A protein and the small-molecule ligand that binds it are described below.
Small molecule (SMILES): Nc1ccn([C@@H]2O[C@H](CO)[C@@H](O)C2(F)F)c(=O)n1

Sequence of chain 1.A:
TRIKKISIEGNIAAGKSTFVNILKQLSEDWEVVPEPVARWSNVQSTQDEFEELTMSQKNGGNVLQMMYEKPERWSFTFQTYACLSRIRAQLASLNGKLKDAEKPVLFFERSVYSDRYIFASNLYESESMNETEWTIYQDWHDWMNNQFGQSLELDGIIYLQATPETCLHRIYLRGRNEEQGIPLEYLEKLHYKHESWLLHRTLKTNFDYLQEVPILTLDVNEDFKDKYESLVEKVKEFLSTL

Binding-site contacts:
Ligand atom C5' contacts residue VAL75 of chain 1.A at 3.8 Å (hydrophobic).
Ligand atom C5 contacts residue GLU73 of chain 1.A at 3.7 Å.
Ligand atom C2' contacts residue TYR106 of chain 1.A at 3.7 Å (hydrophobic).
Ligand atom N4 contacts residue ASP153 of chain 1.A at 2.8 Å (salt-bridge).
Ligand atom F2 contacts residue PHE157 of chain 1.A at 3.5 Å.
Ligand atom C6 contacts residue TRP78 of chain 1.A at 3.8 Å (hydrophobic).
Ligand atom C2 contacts residue PHE116 of chain 1.A at 3.5 Å (hydrophobic).
Ligand atom C3' contacts residue TYR106 of chain 1.A at 3.7 Å (hydrophobic).
Ligand atom F1 contacts residue ILE50 of chain 1.A at 3.6 Å.
Ligand atom C4 contacts residue GLN117 of chain 1.A at 3.8 Å.
Ligand atom O2 contacts residue MET105 of chain 1.A at 3.4 Å.
Ligand atom O3' contacts residue TYR106 of chain 1.A at 2.7 Å (h-bond).
Ligand atom O5' contacts residue ARG148 of chain 1.A at 3.0 Å (salt-bridge).
Ligand atom F1 contacts residue PHE157 of chain 1.A at 3.5 Å.
Ligand atom C4 contacts residue PHE157 of chain 1.A at 3.5 Å (hydrophobic).
Ligand atom O5' contacts residue GLU73 of chain 1.A at 2.6 Å (salt-bridge).
Ligand atom C4' contacts residue GLU217 of chain 1.A at 3.7 Å.
Ligand atom N4 contacts residue GLN117 of chain 1.A at 3.0 Å (h-bond).
Ligand atom C5' contacts residue GLU73 of chain 1.A at 3.3 Å.
Ligand atom C2 contacts residue GLN117 of chain 1.A at 3.7 Å.
Ligand atom N3 contacts residue PHE157 of chain 1.A at 3.3 Å.
Ligand atom F2 contacts residue TYR106 of chain 1.A at 2.8 Å.
Ligand atom O4' contacts residue LEU102 of chain 1.A at 3.8 Å.
Ligand atom F2 contacts residue ILE50 of chain 1.A at 3.1 Å.
Ligand atom O2 contacts residue PHE116 of chain 1.A at 3.6 Å.
Ligand atom C3' contacts residue GLU217 of chain 1.A at 3.2 Å.
Ligand atom O4' contacts residue TRP78 of chain 1.A at 3.4 Å.
Ligand atom C4 contacts residue ASP153 of chain 1.A at 3.7 Å.
Ligand atom N3 contacts residue GLN117 of chain 1.A at 2.9 Å (h-bond).
Ligand atom C6 contacts residue ARG148 of chain 1.A at 3.5 Å.
Ligand atom C5 contacts residue ASP153 of chain 1.A at 3.8 Å.
Ligand atom C5' contacts residue ARG214 of chain 1.A at 3.8 Å.
Ligand atom O2 contacts residue PHE157 of chain 1.A at 3.6 Å.
Ligand atom C6 contacts residue GLU73 of chain 1.A at 3.6 Å.
Ligand atom N3 contacts residue PHE116 of chain 1.A at 3.4 Å.
Ligand atom N4 contacts residue PHE157 of chain 1.A at 3.6 Å.
Ligand atom C2 contacts residue PHE157 of chain 1.A at 3.4 Å (hydrophobic).
Ligand atom F1 contacts residue ARG148 of chain 1.A at 3.0 Å.
Ligand atom O2 contacts residue GLN117 of chain 1.A at 3.6 Å.
Ligand atom O3' contacts residue GLU217 of chain 1.A at 2.6 Å (salt-bridge).